The small molecule below binds the protein below.
Small molecule (SMILES): CC[C@H](C)[C@H](N)C(=O)N[C@@H](CO)C(=O)N[C@@H](CCC(=O)O)C(=O)N[C@H](C=O)C(C)C

Sequence of chain 54.E:
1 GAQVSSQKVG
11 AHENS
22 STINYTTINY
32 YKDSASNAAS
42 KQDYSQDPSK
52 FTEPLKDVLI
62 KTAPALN

Binding-site contacts:
Ligand atom CA contacts residue ALA2 of chain 54.E at 4.0 Å (hydrophobic).
Ligand atom O contacts residue VAL4 of chain 54.E at 3.8 Å.
Ligand atom C contacts residue VAL4 of chain 54.E at 4.0 Å (hydrophobic).
Ligand atom CA contacts residue GLN3 of chain 54.E at 4.2 Å.
Ligand atom CA contacts residue VAL4 of chain 54.E at 3.5 Å (hydrophobic).
Ligand atom CB contacts residue VAL4 of chain 54.E at 4.3 Å (hydrophobic).
Ligand atom CB contacts residue GLN3 of chain 54.E at 3.4 Å.
Ligand atom CB contacts residue ALA2 of chain 54.E at 4.3 Å (hydrophobic).
Ligand atom CG2 contacts residue SER5 of chain 54.E at 3.7 Å.
Ligand atom C contacts residue ALA2 of chain 54.E at 4.3 Å (hydrophobic).
Ligand atom O contacts residue VAL4 of chain 54.E at 2.9 Å (h-bond).
Ligand atom O contacts residue ALA2 of chain 54.E at 3.9 Å.
Ligand atom C contacts residue VAL4 of chain 54.E at 3.6 Å (hydrophobic).
Ligand atom CG1 contacts residue GLN3 of chain 54.E at 4.1 Å.
Ligand atom OG contacts residue GLN3 of chain 54.E at 3.3 Å (h-bond).
Ligand atom CG2 contacts residue VAL4 of chain 54.E at 3.8 Å (hydrophobic).
Ligand atom O contacts residue SER5 of chain 54.E at 3.8 Å.
Ligand atom C contacts residue GLN3 of chain 54.E at 3.9 Å.
Ligand atom CG2 contacts residue GLN3 of chain 54.E at 3.4 Å.
Ligand atom OE1 contacts residue ASN25 of chain 54.E at 4.4 Å.
Ligand atom CB contacts residue VAL4 of chain 54.E at 4.5 Å (hydrophobic).
Ligand atom OE1 contacts residue VAL4 of chain 54.E at 3.5 Å.
Ligand atom N contacts residue VAL4 of chain 54.E at 3.0 Å (h-bond).
Ligand atom CB contacts residue GLN3 of chain 54.E at 4.4 Å.
Ligand atom CD contacts residue VAL4 of chain 54.E at 3.8 Å (hydrophobic).
Ligand atom O contacts residue SER6 of chain 54.E at 4.1 Å.
Ligand atom CB contacts residue ALA2 of chain 54.E at 3.4 Å (hydrophobic).
Ligand atom CA contacts residue VAL4 of chain 54.E at 4.0 Å (hydrophobic).
Ligand atom OE2 contacts residue VAL4 of chain 54.E at 3.6 Å.
Ligand atom CA contacts residue ALA2 of chain 54.E at 3.5 Å (hydrophobic).
Ligand atom C contacts residue VAL4 of chain 54.E at 4.2 Å (hydrophobic).
Ligand atom CG2 contacts residue ALA2 of chain 54.E at 4.0 Å (hydrophobic).
Ligand atom N contacts residue ALA2 of chain 54.E at 3.0 Å (h-bond).
Ligand atom O contacts residue GLN3 of chain 54.E at 3.1 Å (h-bond).
Ligand atom C contacts residue ALA2 of chain 54.E at 3.7 Å (hydrophobic).